Sequence of chain 3.A:
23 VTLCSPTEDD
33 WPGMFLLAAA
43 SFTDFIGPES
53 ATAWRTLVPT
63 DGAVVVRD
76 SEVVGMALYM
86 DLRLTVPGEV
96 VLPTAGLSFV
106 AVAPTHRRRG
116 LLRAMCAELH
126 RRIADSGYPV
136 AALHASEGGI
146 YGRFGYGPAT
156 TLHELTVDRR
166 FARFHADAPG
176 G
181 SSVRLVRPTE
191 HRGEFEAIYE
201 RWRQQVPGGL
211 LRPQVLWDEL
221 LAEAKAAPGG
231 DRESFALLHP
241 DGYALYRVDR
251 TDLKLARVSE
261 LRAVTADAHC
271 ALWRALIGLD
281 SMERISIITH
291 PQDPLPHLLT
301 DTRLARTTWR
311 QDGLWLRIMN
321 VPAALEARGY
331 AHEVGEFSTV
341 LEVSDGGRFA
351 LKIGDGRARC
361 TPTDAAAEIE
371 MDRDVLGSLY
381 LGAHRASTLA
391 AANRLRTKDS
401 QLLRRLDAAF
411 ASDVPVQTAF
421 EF

A small-molecule ligand and the protein it binds are described below.
Small molecule (SMILES): O=C(CCCN1CCC(O)(Cc2ccc(F)cc2)CC1)c1ccc(F)cc1

Binding-site contacts:
Ligand atom C02 contacts residue PHE104 of chain 3.A at 3.9 Å (hydrophobic).
Ligand atom F24 contacts residue TRP56 of chain 3.A at 4.0 Å.
Ligand atom C23 contacts residue LEU83 of chain 3.A at 3.8 Å (hydrophobic).
Ligand atom C25 contacts residue LEU83 of chain 3.A at 3.8 Å (hydrophobic).
Ligand atom C26 contacts residue MET85 of chain 3.A at 4.0 Å (hydrophobic).
Ligand atom C07 contacts residue ILE48 of chain 3.A at 3.8 Å (hydrophobic).
Ligand atom C05 contacts residue TRP56 of chain 3.A at 3.9 Å (hydrophobic).
Ligand atom C08 contacts residue ASP46 of chain 3.A at 3.4 Å.
Ligand atom C18 contacts residue GLU421 of chain 3.A at 3.8 Å.
Ligand atom C07 contacts residue GOL1 of chain 3.H at 3.4 Å.
Ligand atom O01 contacts residue PHE104 of chain 3.A at 3.6 Å.
Ligand atom C21 contacts residue PHE104 of chain 3.A at 3.4 Å (hydrophobic).
Ligand atom C03 contacts residue SER103 of chain 3.A at 3.6 Å.
Ligand atom C04 contacts residue GOL1 of chain 3.H at 3.6 Å.
Ligand atom C23 contacts residue ARG57 of chain 3.A at 3.9 Å.
Ligand atom F24 contacts residue VAL60 of chain 3.A at 3.5 Å.
Ligand atom C23 contacts residue TRP56 of chain 3.A at 4.0 Å (hydrophobic).
Ligand atom C03 contacts residue TRP56 of chain 3.A at 3.8 Å (hydrophobic).
Ligand atom C25 contacts residue VAL60 of chain 3.A at 4.0 Å (hydrophobic).
Ligand atom C03 contacts residue PHE422 of chain 3.A at 3.5 Å (hydrophobic).
Ligand atom C22 contacts residue PHE104 of chain 3.A at 4.0 Å (hydrophobic).
Ligand atom C26 contacts residue TRP56 of chain 3.A at 3.6 Å (hydrophobic).
Ligand atom C26 contacts residue SER103 of chain 3.A at 4.0 Å.
Ligand atom C22 contacts residue TRP56 of chain 3.A at 4.1 Å (hydrophobic).
Ligand atom C21 contacts residue TRP56 of chain 3.A at 4.0 Å (hydrophobic).
Ligand atom C19 contacts residue GLU421 of chain 3.A at 3.5 Å.
Ligand atom C23 contacts residue ALA53 of chain 3.A at 3.9 Å (hydrophobic).
Ligand atom C04 contacts residue PHE422 of chain 3.A at 3.6 Å (hydrophobic).
Ligand atom F24 contacts residue TRP33 of chain 3.A at 3.8 Å.
Ligand atom O01 contacts residue ILE48 of chain 3.A at 3.6 Å.
Ligand atom C20 contacts residue PHE104 of chain 3.A at 3.8 Å (hydrophobic).
Ligand atom C25 contacts residue TRP56 of chain 3.A at 3.8 Å (hydrophobic).
Ligand atom C20 contacts residue TRP56 of chain 3.A at 3.8 Å (hydrophobic).
Ligand atom C25 contacts residue MET85 of chain 3.A at 4.0 Å (hydrophobic).
Ligand atom F24 contacts residue ARG57 of chain 3.A at 3.3 Å.
Ligand atom C21 contacts residue ALA53 of chain 3.A at 4.0 Å (hydrophobic).
Ligand atom N06 contacts residue GOL1 of chain 3.H at 3.8 Å.
Ligand atom C22 contacts residue ALA53 of chain 3.A at 3.4 Å (hydrophobic).
Ligand atom F24 contacts residue ALA53 of chain 3.A at 4.0 Å.
Ligand atom F24 contacts residue LEU83 of chain 3.A at 3.5 Å.